Sequence of chain 5.A:
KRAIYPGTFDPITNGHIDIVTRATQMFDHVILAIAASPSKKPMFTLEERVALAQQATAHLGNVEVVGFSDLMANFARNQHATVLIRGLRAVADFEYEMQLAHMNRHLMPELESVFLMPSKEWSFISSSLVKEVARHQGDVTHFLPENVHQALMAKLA

The small molecule below binds the protein below.
Small molecule (SMILES): CC(C)(CO)[C@@H](O)C(=O)NCCc1nc2cccc(O)c2[nH]1

Binding-site contacts:
Ligand atom C21 contacts residue ARG88 of chain 4.A at 3.5 Å.
Ligand atom O22 contacts residue ARG88 of chain 4.A at 2.9 Å (salt-bridge).
Ligand atom O15 contacts residue MET74 of chain 4.A at 3.3 Å.
Ligand atom C19 contacts residue GLY9 of chain 4.A at 3.7 Å.
Ligand atom C10 contacts residue LEU73 of chain 4.A at 3.6 Å (hydrophobic).
Ligand atom N11 contacts residue MET74 of chain 4.A at 2.9 Å (h-bond).
Ligand atom C5 contacts residue ASN106 of chain 4.A at 3.4 Å.
Ligand atom C8 contacts residue GLU134 of chain 5.A at 3.6 Å.
Ligand atom C2 contacts residue ASP72 of chain 4.A at 3.7 Å.
Ligand atom C3 contacts residue ASP72 of chain 4.A at 3.9 Å.
Ligand atom C3 contacts residue PHE70 of chain 4.A at 3.9 Å (hydrophobic).
Ligand atom C10 contacts residue ASN106 of chain 4.A at 3.3 Å.
Ligand atom O13 contacts residue LEU73 of chain 4.A at 3.4 Å.
Ligand atom C6 contacts residue LEU131 of chain 5.A at 3.9 Å (hydrophobic).
Ligand atom O17 contacts residue GLU134 of chain 5.A at 3.0 Å (salt-bridge).
Ligand atom C2 contacts residue HIS138 of chain 5.A at 3.4 Å.
Ligand atom O22 contacts residue TYR98 of chain 4.A at 3.9 Å.
Ligand atom C7 contacts residue GLU134 of chain 5.A at 3.8 Å.
Ligand atom O13 contacts residue ALA75 of chain 4.A at 3.1 Å (h-bond).
Ligand atom O22 contacts residue LEU102 of chain 4.A at 3.3 Å.
Ligand atom C9 contacts residue MET74 of chain 4.A at 3.7 Å (hydrophobic).
Ligand atom N12 contacts residue GLU134 of chain 5.A at 2.8 Å (salt-bridge).
Ligand atom C5 contacts residue MET105 of chain 4.A at 3.7 Å (hydrophobic).
Ligand atom C1 contacts residue MET74 of chain 4.A at 3.8 Å (hydrophobic).
Ligand atom C6 contacts residue MET105 of chain 4.A at 3.8 Å (hydrophobic).
Ligand atom C14 contacts residue GLU134 of chain 5.A at 3.9 Å.
Ligand atom N4 contacts residue GLU134 of chain 5.A at 3.9 Å.
Ligand atom O13 contacts residue ASN106 of chain 4.A at 2.7 Å (h-bond).
Ligand atom C6 contacts residue VAL135 of chain 5.A at 3.7 Å (hydrophobic).
Ligand atom C16 contacts residue GLU134 of chain 5.A at 3.8 Å.
Ligand atom C20 contacts residue ARG88 of chain 4.A at 3.6 Å.
Ligand atom C6 contacts residue LEU102 of chain 4.A at 3.7 Å (hydrophobic).
Ligand atom C19 contacts residue ALA37 of chain 4.A at 3.5 Å (hydrophobic).
Ligand atom O13 contacts residue LEU109 of chain 4.A at 3.8 Å.
Ligand atom O13 contacts residue MET74 of chain 4.A at 3.3 Å.
Ligand atom N11 contacts residue LEU73 of chain 4.A at 3.6 Å.
Ligand atom C1 contacts residue GLU134 of chain 5.A at 3.9 Å.
Ligand atom C9 contacts residue LEU73 of chain 4.A at 3.7 Å (hydrophobic).
Ligand atom C7 contacts residue LEU102 of chain 4.A at 3.6 Å (hydrophobic).
Ligand atom C10 contacts residue MET74 of chain 4.A at 3.8 Å (hydrophobic).

Sequence of chain 4.A:
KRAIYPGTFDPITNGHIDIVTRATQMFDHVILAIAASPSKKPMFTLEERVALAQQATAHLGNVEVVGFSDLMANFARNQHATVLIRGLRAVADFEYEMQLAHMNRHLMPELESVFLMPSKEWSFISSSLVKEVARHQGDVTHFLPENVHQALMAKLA